Binding-site contacts:
Ligand atom CAA contacts residue TYR84 of chain 1.A at 4.2 Å (hydrophobic).
Ligand atom OXT contacts residue SER23 of chain 1.A at 4.0 Å.
Ligand atom CA contacts residue ASN38 of chain 1.A at 4.3 Å.
Ligand atom O contacts residue SER23 of chain 1.A at 3.5 Å (h-bond).
Ligand atom N contacts residue PHE106 of chain 1.A at 3.5 Å.
Ligand atom CB contacts residue TRP21 of chain 1.A at 4.1 Å (hydrophobic).
Ligand atom CA contacts residue GLU57 of chain 1.A at 4.1 Å.
Ligand atom CA contacts residue THR40 of chain 1.A at 4.1 Å.
Ligand atom CB contacts residue THR40 of chain 1.A at 3.3 Å.
Ligand atom OXT contacts residue CYS104 of chain 1.A at 3.4 Å.
Ligand atom NAG contacts residue THR40 of chain 1.A at 4.2 Å.
Ligand atom O contacts residue THR40 of chain 1.A at 4.3 Å.
Ligand atom CAA contacts residue GLU57 of chain 1.A at 3.1 Å.
Ligand atom CA contacts residue PHE106 of chain 1.A at 3.9 Å (hydrophobic).
Ligand atom OXT contacts residue ASN38 of chain 1.A at 2.2 Å (h-bond).
Ligand atom CAA contacts residue FE1 of chain 1.B at 2.6 Å.
Ligand atom CAI contacts residue FE1 of chain 1.B at 4.0 Å.
Ligand atom CA contacts residue TYR52 of chain 1.A at 3.6 Å (hydrophobic).
Ligand atom N contacts residue GLU57 of chain 1.A at 2.9 Å (salt-bridge).
Ligand atom OXT contacts residue THR40 of chain 1.A at 3.1 Å (h-bond).
Ligand atom CAD contacts residue THR40 of chain 1.A at 3.7 Å.
Ligand atom OXT contacts residue GLU57 of chain 1.A at 4.1 Å.
Ligand atom CAD contacts residue TRP21 of chain 1.A at 3.6 Å (hydrophobic).
Ligand atom CAA contacts residue LEU94 of chain 1.A at 4.2 Å (hydrophobic).
Ligand atom C contacts residue THR40 of chain 1.A at 3.6 Å.
Ligand atom C contacts residue SER23 of chain 1.A at 3.8 Å.
Ligand atom N contacts residue CYS104 of chain 1.A at 4.3 Å.
Ligand atom O contacts residue PHE106 of chain 1.A at 3.6 Å.
Ligand atom CAI contacts residue GLU57 of chain 1.A at 3.5 Å.
Ligand atom CB contacts residue SER23 of chain 1.A at 4.3 Å.
Ligand atom C contacts residue PHE106 of chain 1.A at 3.4 Å (hydrophobic).
Ligand atom O contacts residue ASN38 of chain 1.A at 2.9 Å (h-bond).
Ligand atom C contacts residue ASN38 of chain 1.A at 2.9 Å.
Ligand atom N contacts residue TYR52 of chain 1.A at 3.5 Å (h-bond).
Ligand atom NAG contacts residue ILE42 of chain 1.A at 3.8 Å.
Ligand atom CAD contacts residue ILE42 of chain 1.A at 4.2 Å (hydrophobic).
Ligand atom OXT contacts residue PHE106 of chain 1.A at 3.5 Å.
Ligand atom O contacts residue LEU110 of chain 1.A at 3.9 Å.
Ligand atom CAI contacts residue TYR52 of chain 1.A at 4.0 Å (hydrophobic).
Ligand atom CAA contacts residue ILE50 of chain 1.A at 4.0 Å (hydrophobic).

The small molecule below binds the protein below.
Small molecule (SMILES): CC1=N[C@H](C(=O)O)CCN1

Sequence of chain 1.A:
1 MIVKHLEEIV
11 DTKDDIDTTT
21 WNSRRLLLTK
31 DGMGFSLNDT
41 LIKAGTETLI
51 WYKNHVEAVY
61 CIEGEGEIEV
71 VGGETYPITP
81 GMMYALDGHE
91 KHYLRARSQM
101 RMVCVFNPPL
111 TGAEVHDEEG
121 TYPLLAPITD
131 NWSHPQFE